Binding-site contacts:
Ligand atom C15 contacts residue GLU209 of chain 1.A at 3.7 Å.
Ligand atom S1 contacts residue ARG208 of chain 1.A at 3.6 Å.
Ligand atom O5 contacts residue THR188 of chain 1.A at 2.8 Å (h-bond).
Ligand atom C2 contacts residue ARG212 of chain 1.A at 3.5 Å.
Ligand atom C16 contacts residue ASP159 of chain 1.A at 3.7 Å.
Ligand atom O5 contacts residue ARG212 of chain 1.A at 3.5 Å.
Ligand atom C15 contacts residue TYR71 of chain 1.A at 3.8 Å (hydrophobic).
Ligand atom O5 contacts residue GLY184 of chain 1.A at 3.8 Å.
Ligand atom C14 contacts residue ASP159 of chain 1.A at 3.5 Å.
Ligand atom C11 contacts residue TYR71 of chain 1.A at 3.5 Å (hydrophobic).
Ligand atom O3 contacts residue GLU209 of chain 1.A at 3.6 Å.
Ligand atom O5 contacts residue LYS215 of chain 1.A at 3.4 Å (salt-bridge).
Ligand atom C20 contacts residue GLU209 of chain 1.A at 3.5 Å.
Ligand atom O1 contacts residue LEU18 of chain 1.A at 3.7 Å.
Ligand atom O3 contacts residue TYR71 of chain 1.A at 2.7 Å (h-bond).
Ligand atom C9 contacts residue GLU209 of chain 1.A at 3.8 Å.
Ligand atom C5 contacts residue GLU209 of chain 1.A at 3.7 Å.
Ligand atom N1 contacts residue ARG185 of chain 1.A at 3.8 Å.
Ligand atom C13 contacts residue GLY17 of chain 1.A at 3.2 Å.
Ligand atom C18 contacts residue THR188 of chain 1.A at 3.7 Å.
Ligand atom O5 contacts residue ATP1 of chain 1.E at 3.6 Å.
Ligand atom C6 contacts residue PRO34 of chain 1.A at 3.4 Å (hydrophobic).
Ligand atom O5 contacts residue ASP159 of chain 1.A at 3.4 Å (salt-bridge).
Ligand atom C10 contacts residue TYR71 of chain 1.A at 3.2 Å (hydrophobic).
Ligand atom C17 contacts residue GLU209 of chain 1.A at 3.2 Å.
Ligand atom N1 contacts residue ASP159 of chain 1.A at 2.7 Å (salt-bridge).
Ligand atom C12 contacts residue GLY17 of chain 1.A at 2.9 Å.
Ligand atom C18 contacts residue ARG212 of chain 1.A at 3.8 Å.
Ligand atom C17 contacts residue TYR71 of chain 1.A at 3.6 Å (hydrophobic).
Ligand atom C10 contacts residue ILE36 of chain 1.A at 3.7 Å (hydrophobic).
Ligand atom O4 contacts residue ARG212 of chain 1.A at 3.1 Å (salt-bridge).
Ligand atom C19 contacts residue ARG212 of chain 1.A at 3.6 Å.
Ligand atom C9 contacts residue TYR71 of chain 1.A at 3.4 Å (hydrophobic).
Ligand atom C18 contacts residue ASP159 of chain 1.A at 3.4 Å.
Ligand atom C16 contacts residue TYR71 of chain 1.A at 3.5 Å (hydrophobic).
Ligand atom C8 contacts residue GLU209 of chain 1.A at 3.4 Å.
Ligand atom O4 contacts residue GLU209 of chain 1.A at 2.8 Å (salt-bridge).
Ligand atom C17 contacts residue ARG208 of chain 1.A at 3.6 Å.
Ligand atom C1 contacts residue LEU18 of chain 1.A at 3.8 Å (hydrophobic).
Ligand atom S1 contacts residue GLU209 of chain 1.A at 3.8 Å.

This protein binds this small molecule.
Small molecule (SMILES): C/C1=C/C(=O)O[C@@H]2C[C@@H](CC[C@H](C)/C=C\CC1)O[C@@](O)([C@@H]1CSC(=O)N1)C2

Sequence of chain 1.A:
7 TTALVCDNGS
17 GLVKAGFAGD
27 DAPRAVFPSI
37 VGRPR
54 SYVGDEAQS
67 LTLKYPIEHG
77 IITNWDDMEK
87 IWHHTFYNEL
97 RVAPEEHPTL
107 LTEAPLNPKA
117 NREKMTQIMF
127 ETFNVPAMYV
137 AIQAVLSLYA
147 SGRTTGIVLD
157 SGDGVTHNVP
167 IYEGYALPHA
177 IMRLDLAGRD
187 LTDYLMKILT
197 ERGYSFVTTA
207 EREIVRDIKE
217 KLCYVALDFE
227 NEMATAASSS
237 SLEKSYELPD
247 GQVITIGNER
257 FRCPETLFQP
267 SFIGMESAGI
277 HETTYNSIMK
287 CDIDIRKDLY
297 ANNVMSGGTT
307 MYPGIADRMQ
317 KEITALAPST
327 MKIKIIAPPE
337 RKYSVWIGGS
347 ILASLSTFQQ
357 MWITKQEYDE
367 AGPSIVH